Binding-site contacts:
Ligand atom OP4 contacts residue ARG209 of chain 1.A at 2.8 Å (salt-bridge).
Ligand atom C3 contacts residue ARG209 of chain 1.A at 3.6 Å.
Ligand atom C4 contacts residue ARG209 of chain 1.A at 3.7 Å.
Ligand atom OP8 contacts residue LYS205 of chain 1.A at 3.2 Å (salt-bridge).
Ligand atom C6 contacts residue LYS205 of chain 1.A at 4.3 Å.
Ligand atom OP2 contacts residue THR203 of chain 1.A at 3.5 Å.
Ligand atom P1 contacts residue LYS205 of chain 1.A at 4.0 Å.
Ligand atom OP1 contacts residue LYS205 of chain 1.A at 3.3 Å.
Ligand atom OP6 contacts residue ARG47 of chain 1.A at 4.2 Å.
Ligand atom OP2 contacts residue LYS205 of chain 1.A at 3.3 Å.
Ligand atom OP4 contacts residue LYS178 of chain 1.A at 3.4 Å.
Ligand atom O3 contacts residue ARG209 of chain 1.A at 3.7 Å.
Ligand atom OP1 contacts residue THR203 of chain 1.A at 3.4 Å.
Ligand atom C5 contacts residue ARG209 of chain 1.A at 3.7 Å.
Ligand atom P5 contacts residue ARG209 of chain 1.A at 4.4 Å.
Ligand atom OP4 contacts residue ARG180 of chain 1.A at 3.0 Å (salt-bridge).
Ligand atom OP6 contacts residue ALA46 of chain 1.A at 3.9 Å.
Ligand atom OP9 contacts residue LYS205 of chain 1.A at 4.3 Å.
Ligand atom P4 contacts residue LYS178 of chain 1.A at 4.0 Å.
Ligand atom OP6 contacts residue LYS178 of chain 1.A at 3.6 Å (salt-bridge).
Ligand atom OP5 contacts residue ARG180 of chain 1.A at 2.9 Å (salt-bridge).
Ligand atom P1 contacts residue THR203 of chain 1.A at 3.5 Å.
Ligand atom OP4 contacts residue VAL179 of chain 1.A at 4.3 Å.
Ligand atom O6 contacts residue LYS205 of chain 1.A at 3.4 Å.
Ligand atom P4 contacts residue ARG209 of chain 1.A at 3.6 Å.
Ligand atom OP5 contacts residue LYS178 of chain 1.A at 3.3 Å (salt-bridge).
Ligand atom C1 contacts residue LYS205 of chain 1.A at 3.8 Å.
Ligand atom O5 contacts residue ARG209 of chain 1.A at 4.3 Å.
Ligand atom O4 contacts residue ARG209 of chain 1.A at 2.9 Å (salt-bridge).
Ligand atom OP2 contacts residue ILE206 of chain 1.A at 3.3 Å (h-bond).
Ligand atom P5 contacts residue LYS205 of chain 1.A at 4.4 Å.
Ligand atom OP3 contacts residue THR203 of chain 1.A at 2.8 Å (h-bond).
Ligand atom O1 contacts residue LYS205 of chain 1.A at 4.3 Å.
Ligand atom P4 contacts residue ARG180 of chain 1.A at 3.8 Å.
Ligand atom OP5 contacts residue ASP48 of chain 1.A at 4.3 Å.
Ligand atom OP9 contacts residue ARG209 of chain 1.A at 3.3 Å (salt-bridge).

Sequence of chain 1.A:
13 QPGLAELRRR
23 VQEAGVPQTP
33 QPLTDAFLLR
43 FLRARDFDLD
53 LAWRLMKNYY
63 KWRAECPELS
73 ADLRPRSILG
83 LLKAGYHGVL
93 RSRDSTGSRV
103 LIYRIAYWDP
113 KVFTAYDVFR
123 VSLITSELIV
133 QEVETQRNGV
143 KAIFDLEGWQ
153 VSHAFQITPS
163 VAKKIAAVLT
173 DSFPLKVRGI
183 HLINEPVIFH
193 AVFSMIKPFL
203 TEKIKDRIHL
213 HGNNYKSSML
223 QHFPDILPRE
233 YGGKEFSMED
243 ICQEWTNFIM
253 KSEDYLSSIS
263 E

This small molecule binds to this protein.
Small molecule (SMILES): CCCC(=O)OC[C@H](CO[P](=O)(O)OC1[C@H](O)[C@H](OP(=O)(O)O)C(OP(=O)(O)O)[C@H](OP(=O)(O)O)[C@H]1O)O[C@H](O)CCC